Sequence of chain 1.D:
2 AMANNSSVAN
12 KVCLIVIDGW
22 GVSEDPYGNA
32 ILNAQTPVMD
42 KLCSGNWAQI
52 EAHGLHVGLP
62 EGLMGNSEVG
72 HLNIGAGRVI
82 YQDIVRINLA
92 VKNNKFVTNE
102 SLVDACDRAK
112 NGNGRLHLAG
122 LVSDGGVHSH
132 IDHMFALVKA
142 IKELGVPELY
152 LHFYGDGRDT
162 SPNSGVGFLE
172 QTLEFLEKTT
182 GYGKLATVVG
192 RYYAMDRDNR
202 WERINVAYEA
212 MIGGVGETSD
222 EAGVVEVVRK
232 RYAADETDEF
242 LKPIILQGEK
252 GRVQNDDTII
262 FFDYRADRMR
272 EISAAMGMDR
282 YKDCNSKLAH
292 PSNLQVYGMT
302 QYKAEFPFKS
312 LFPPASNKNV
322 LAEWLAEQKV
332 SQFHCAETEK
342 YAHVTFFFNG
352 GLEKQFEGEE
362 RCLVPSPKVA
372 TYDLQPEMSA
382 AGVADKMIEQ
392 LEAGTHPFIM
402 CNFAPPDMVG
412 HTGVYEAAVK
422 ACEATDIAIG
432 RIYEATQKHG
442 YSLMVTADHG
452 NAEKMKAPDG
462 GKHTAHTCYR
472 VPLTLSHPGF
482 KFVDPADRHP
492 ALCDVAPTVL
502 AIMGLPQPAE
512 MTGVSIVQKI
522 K

This small molecule binds to this protein.
Small molecule (SMILES): CC[C@@H]1NC(=O)[C@@H](Cc2ccc(O)cc2)NC(=O)CSC[C@@H](C(=O)N2CCC[C@H]2C(=O)N[C@@H](CCCCN)C(=O)N[C@@H](CS)C(N)=O)NC(=O)[C@H](CCC(=O)O)NC(=O)[C@H](Cc2ccc(O)cc2)N(C)C(=O)[C@H](CC)NC(=O)[C@H](Cc2ccc(O)cc2)NC(=O)[C@H](Cc2ccc(O)cc2)N(C)C(=O)[C@H](CCC(=O)O)NC(=O)[C@H](Cc2ccc(O)cc2)NC1=O

Binding-site contacts:
Ligand atom CB contacts residue GLU69 of chain 1.D at 3.6 Å.
Ligand atom SG contacts residue LYS341 of chain 1.D at 3.4 Å (salt-bridge).
Ligand atom O contacts residue VAL70 of chain 1.D at 3.3 Å.
Ligand atom OE2 contacts residue ILE85 of chain 1.D at 3.7 Å.
Ligand atom OH contacts residue PRO61 of chain 1.D at 3.5 Å.
Ligand atom CZ contacts residue PRO61 of chain 1.D at 3.8 Å (hydrophobic).
Ligand atom OH contacts residue ASP268 of chain 1.D at 2.6 Å (salt-bridge).
Ligand atom CD contacts residue ARG266 of chain 1.D at 3.4 Å.
Ligand atom SG contacts residue HIS467 of chain 1.D at 3.6 Å.
Ligand atom OH contacts residue HIS129 of chain 1.D at 3.4 Å.
Ligand atom O contacts residue ARG266 of chain 1.D at 3.9 Å.
Ligand atom CE1 contacts residue PHE348 of chain 1.D at 3.4 Å (hydrophobic).
Ligand atom CE1 contacts residue ASP268 of chain 1.D at 3.3 Å.
Ligand atom CZ contacts residue PHE348 of chain 1.D at 3.6 Å (hydrophobic).
Ligand atom O contacts residue LEU64 of chain 1.D at 3.8 Å.
Ligand atom SG contacts residue SER68 of chain 1.D at 3.6 Å.
Ligand atom OH contacts residue ARG198 of chain 1.D at 3.2 Å (salt-bridge).
Ligand atom CM contacts residue GLN83 of chain 1.D at 3.1 Å.
Ligand atom OE1 contacts residue ARG266 of chain 1.D at 2.9 Å (salt-bridge).
Ligand atom O contacts residue ASN67 of chain 1.D at 3.6 Å.
Ligand atom O contacts residue VAL128 of chain 1.D at 3.3 Å.
Ligand atom SG contacts residue ASP408 of chain 1.D at 3.3 Å (salt-bridge).
Ligand atom CD1 contacts residue GLU69 of chain 1.D at 3.7 Å.
Ligand atom CB contacts residue ZN1 of chain 1.T at 3.1 Å.
Ligand atom CD contacts residue ASN67 of chain 1.D at 3.5 Å.
Ligand atom SG contacts residue ZN1 of chain 1.T at 2.2 Å.
Ligand atom OH contacts residue PHE348 of chain 1.D at 3.6 Å.
Ligand atom CG contacts residue GLU69 of chain 1.D at 3.2 Å.
Ligand atom CZ contacts residue ASP268 of chain 1.D at 3.4 Å.
Ligand atom CB contacts residue ARG266 of chain 1.D at 3.6 Å.
Ligand atom SG contacts residue HIS412 of chain 1.D at 3.7 Å.
Ligand atom CD contacts residue GLU69 of chain 1.D at 3.8 Å.
Ligand atom O contacts residue ASN67 of chain 1.D at 2.8 Å (h-bond).
Ligand atom CA contacts residue LEU60 of chain 1.D at 3.7 Å (hydrophobic).
Ligand atom N contacts residue HIS412 of chain 1.D at 3.4 Å (h-bond).
Ligand atom C contacts residue ASN67 of chain 1.D at 3.8 Å.
Ligand atom O contacts residue LEU64 of chain 1.D at 3.4 Å.
Ligand atom CD1 contacts residue ARG266 of chain 1.D at 3.8 Å.
Ligand atom OE2 contacts residue TYR265 of chain 1.D at 3.8 Å.
Ligand atom OE2 contacts residue ARG266 of chain 1.D at 2.9 Å (salt-bridge).